Binding-site contacts:
Ligand atom O5 contacts residue ASN356 of chain 1.C at 2.4 Å (h-bond).
Ligand atom C5 contacts residue ASN356 of chain 1.C at 3.7 Å.
Ligand atom N2 contacts residue ASN356 of chain 1.C at 2.9 Å (h-bond).
Ligand atom C3 contacts residue NAG1 of chain 1.P at 3.7 Å.
Ligand atom O7 contacts residue NAG1 of chain 1.P at 2.6 Å (h-bond).
Ligand atom C8 contacts residue ARG388 of chain 1.C at 4.3 Å.
Ligand atom C1 contacts residue SER358 of chain 1.C at 3.8 Å.
Ligand atom C7 contacts residue ASN356 of chain 1.C at 3.9 Å.
Ligand atom C6 contacts residue NAG1 of chain 1.P at 4.2 Å.
Ligand atom C6 contacts residue SER358 of chain 1.C at 4.2 Å.
Ligand atom N2 contacts residue NAG1 of chain 1.P at 3.5 Å (h-bond).
Ligand atom C8 contacts residue NAG1 of chain 1.Q at 3.2 Å.
Ligand atom C3 contacts residue ASN356 of chain 1.C at 3.8 Å.
Ligand atom C6 contacts residue NAG2 of chain 1.P at 3.8 Å.
Ligand atom O5 contacts residue NAG2 of chain 1.P at 4.0 Å.
Ligand atom C1 contacts residue NAG1 of chain 1.P at 3.2 Å.
Ligand atom C7 contacts residue NAG1 of chain 1.P at 3.1 Å.
Ligand atom C2 contacts residue NAG1 of chain 1.P at 3.6 Å.
Ligand atom O5 contacts residue NAG1 of chain 1.P at 4.1 Å.
Ligand atom C5 contacts residue SER358 of chain 1.C at 4.0 Å.
Ligand atom C4 contacts residue ASN356 of chain 1.C at 4.2 Å.
Ligand atom C7 contacts residue NAG1 of chain 1.Q at 4.3 Å.
Ligand atom C1 contacts residue ASN356 of chain 1.C at 1.4 Å.
Ligand atom C5 contacts residue NAG1 of chain 1.P at 4.2 Å.
Ligand atom C8 contacts residue NAG1 of chain 1.P at 4.1 Å.
Ligand atom O6 contacts residue NAG2 of chain 1.P at 3.5 Å (h-bond).
Ligand atom C2 contacts residue ASN356 of chain 1.C at 2.4 Å.
Ligand atom O4 contacts residue NAG1 of chain 1.P at 3.6 Å.
Ligand atom O7 contacts residue NAG1 of chain 1.Q at 4.0 Å.
Ligand atom C5 contacts residue NAG2 of chain 1.P at 4.4 Å.
Ligand atom O7 contacts residue NAG2 of chain 1.P at 3.8 Å.
Ligand atom C4 contacts residue NAG2 of chain 1.P at 4.2 Å.
Ligand atom O4 contacts residue NAG2 of chain 1.P at 4.3 Å.
Ligand atom O5 contacts residue SER358 of chain 1.C at 3.6 Å.

A small-molecule ligand and the protein it binds are described below.
Small molecule (SMILES): CC(=O)N[C@H]1[C@H](O[C@H]2[C@H](O)[C@@H](NC(C)=O)CO[C@@H]2CO)O[C@H](CO)[C@@H](O)[C@@H]1O

Sequence of chain 1.C:
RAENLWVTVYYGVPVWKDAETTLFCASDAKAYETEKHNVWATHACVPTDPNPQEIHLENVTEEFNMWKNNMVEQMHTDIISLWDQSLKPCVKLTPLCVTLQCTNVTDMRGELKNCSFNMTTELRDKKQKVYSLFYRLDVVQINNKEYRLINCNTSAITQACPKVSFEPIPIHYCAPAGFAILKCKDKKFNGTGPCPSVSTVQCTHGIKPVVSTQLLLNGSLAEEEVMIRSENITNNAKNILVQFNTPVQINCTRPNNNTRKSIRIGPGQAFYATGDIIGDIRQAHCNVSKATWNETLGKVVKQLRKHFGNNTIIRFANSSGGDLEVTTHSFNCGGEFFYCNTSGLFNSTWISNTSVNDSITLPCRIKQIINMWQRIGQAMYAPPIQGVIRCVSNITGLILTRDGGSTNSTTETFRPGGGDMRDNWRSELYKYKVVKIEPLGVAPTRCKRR